Binding-site contacts:
Ligand atom O contacts residue GLN9 of chain 2.A at 3.8 Å.
Ligand atom NE1 contacts residue PHE10 of chain 2.A at 3.6 Å.
Ligand atom CG2 contacts residue THR11 of chain 2.A at 3.5 Å.
Ligand atom CE3 contacts residue PHE10 of chain 2.A at 3.5 Å (hydrophobic).
Ligand atom O contacts residue THR11 of chain 2.A at 3.1 Å (h-bond).
Ligand atom CE2 contacts residue HIS115 of chain 1.A at 3.8 Å.
Ligand atom CE3 contacts residue GLN9 of chain 2.A at 3.5 Å.
Ligand atom CZ3 contacts residue PHE88 of chain 1.A at 3.9 Å (hydrophobic).
Ligand atom CB contacts residue ARG93 of chain 1.A at 3.5 Å.
Ligand atom O contacts residue GLN9 of chain 2.A at 2.7 Å (h-bond).
Ligand atom C contacts residue GLN9 of chain 2.A at 3.9 Å.
Ligand atom CH2 contacts residue PHE10 of chain 2.A at 3.7 Å (hydrophobic).
Ligand atom N contacts residue GLN9 of chain 2.A at 2.7 Å (h-bond).
Ligand atom CZ3 contacts residue ILE8 of chain 2.A at 3.9 Å (hydrophobic).
Ligand atom CD1 contacts residue THR119 of chain 1.A at 3.7 Å.
Ligand atom CZ2 contacts residue THR119 of chain 1.A at 3.9 Å.
Ligand atom CZ3 contacts residue PHE10 of chain 2.A at 3.5 Å (hydrophobic).
Ligand atom CZ2 contacts residue PHE10 of chain 2.A at 3.9 Å (hydrophobic).
Ligand atom CD contacts residue CYS7 of chain 2.A at 3.3 Å (hydrophobic).
Ligand atom C contacts residue PHE10 of chain 2.A at 3.9 Å (hydrophobic).
Ligand atom CA contacts residue GLN9 of chain 2.A at 3.3 Å.
Ligand atom CA contacts residue GLN9 of chain 2.A at 3.9 Å.
Ligand atom CZ2 contacts residue HIS115 of chain 1.A at 3.8 Å.
Ligand atom CD1 contacts residue PHE10 of chain 2.A at 3.9 Å (hydrophobic).
Ligand atom NE1 contacts residue HIS115 of chain 1.A at 3.2 Å (h-bond).
Ligand atom O contacts residue PHE10 of chain 2.A at 3.6 Å.
Ligand atom CZ3 contacts residue GLN9 of chain 2.A at 3.8 Å.
Ligand atom CE2 contacts residue THR119 of chain 1.A at 3.8 Å.
Ligand atom O contacts residue ILE8 of chain 2.A at 3.6 Å.
Ligand atom CD2 contacts residue PHE10 of chain 2.A at 3.9 Å (hydrophobic).
Ligand atom CE2 contacts residue PHE10 of chain 2.A at 3.6 Å (hydrophobic).
Ligand atom CG1 contacts residue THR11 of chain 2.A at 3.5 Å.
Ligand atom CG2 contacts residue GLN9 of chain 2.A at 3.5 Å.
Ligand atom C contacts residue GLN9 of chain 2.A at 3.5 Å.
Ligand atom CH2 contacts residue PHE88 of chain 1.A at 3.5 Å (hydrophobic).
Ligand atom CG contacts residue ARG93 of chain 1.A at 3.8 Å.
Ligand atom NE1 contacts residue THR119 of chain 1.A at 3.6 Å.
Ligand atom CA contacts residue GLN9 of chain 2.A at 3.7 Å.
Ligand atom CE3 contacts residue ILE8 of chain 2.A at 3.5 Å (hydrophobic).
Ligand atom CG contacts residue CYS7 of chain 2.A at 3.7 Å (hydrophobic).

Sequence of chain 1.A:
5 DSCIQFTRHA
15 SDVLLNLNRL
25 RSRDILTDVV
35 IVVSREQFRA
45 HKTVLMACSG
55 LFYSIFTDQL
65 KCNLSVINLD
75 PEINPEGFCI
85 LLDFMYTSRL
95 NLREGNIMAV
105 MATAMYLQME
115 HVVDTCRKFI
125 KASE

A protein and the small-molecule ligand that binds it are described below.
Small molecule (SMILES): CC[C@H](C)[C@H](NC(=O)[C@@H](NC(=O)[C@H](CC1=CN=C2CC=CC=C12)NC(C)=O)C(C)C)C(=O)N1CCC[C@H]1C(N)=O

Sequence of chain 2.A:
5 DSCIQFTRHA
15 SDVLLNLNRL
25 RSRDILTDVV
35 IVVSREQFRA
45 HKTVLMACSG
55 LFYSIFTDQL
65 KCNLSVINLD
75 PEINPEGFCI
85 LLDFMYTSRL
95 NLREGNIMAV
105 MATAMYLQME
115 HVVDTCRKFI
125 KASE